This small molecule binds to this protein.
Small molecule (SMILES): Nc1ccn([C@H]2C[C@H](O[P](=O)(O)OC[C@H]3O[C@@H](n4cnc5c(=O)nc(N)[nH]c54)C[C@@H]3O)[C@@H](CO[P](=O)(O)O[C@H]3C[C@H](n4ccc(N)nc4=O)O[C@@H]3CO[P](=O)(O)O[C@H]3C[C@H](n4cnc5c(=O)nc(N)[nH]c54)O[C@@H]3COP(=O)(O)O)O2)c(=O)n1

Binding-site contacts:
Ligand atom OP2 contacts residue ARG68 of chain 1.M at 3.7 Å.
Ligand atom N3 contacts residue TRP34 of chain 1.M at 3.2 Å (h-bond).
Ligand atom C1' contacts residue ARG35 of chain 1.M at 3.6 Å.
Ligand atom OP1 contacts residue TYR39 of chain 1.M at 2.7 Å (h-bond).
Ligand atom OP2 contacts residue ARG35 of chain 1.M at 2.9 Å (salt-bridge).
Ligand atom OP1 contacts residue GLY66 of chain 1.M at 2.8 Å (h-bond).
Ligand atom P contacts residue LYS72 of chain 1.M at 3.8 Å.
Ligand atom C5 contacts residue TRP34 of chain 1.M at 3.8 Å (hydrophobic).
Ligand atom N7 contacts residue ARG35 of chain 1.M at 3.7 Å.
Ligand atom P contacts residue ARG68 of chain 1.M at 3.4 Å.
Ligand atom OP2 contacts residue ARG68 of chain 1.M at 3.2 Å (salt-bridge).
Ligand atom O4' contacts residue ARG35 of chain 1.M at 3.4 Å.
Ligand atom OP1 contacts residue PRO63 of chain 1.M at 3.8 Å.
Ligand atom P contacts residue TYR39 of chain 1.M at 3.3 Å.
Ligand atom OP1 contacts residue MET69 of chain 1.M at 3.0 Å.
Ligand atom C8 contacts residue ARG35 of chain 1.M at 3.1 Å.
Ligand atom OP3 contacts residue ARG68 of chain 1.M at 2.6 Å (salt-bridge).
Ligand atom N2 contacts residue TRP34 of chain 1.M at 3.8 Å.
Ligand atom O3' contacts residue GLY64 of chain 1.M at 3.2 Å.
Ligand atom N9 contacts residue ARG35 of chain 1.M at 3.7 Å.
Ligand atom OP1 contacts residue GLY64 of chain 1.M at 2.8 Å (h-bond).
Ligand atom P contacts residue ARG35 of chain 1.M at 3.6 Å.
Ligand atom N1 contacts residue TRP34 of chain 1.M at 3.5 Å (h-bond).
Ligand atom C4' contacts residue GLY64 of chain 1.M at 3.0 Å.
Ligand atom O3' contacts residue ILE65 of chain 1.M at 3.8 Å.
Ligand atom O5' contacts residue TYR39 of chain 1.M at 3.1 Å (h-bond).
Ligand atom C3' contacts residue GLY64 of chain 1.M at 3.7 Å.
Ligand atom O4' contacts residue TYR39 of chain 1.M at 3.4 Å.
Ligand atom C5' contacts residue ARG35 of chain 1.M at 3.6 Å.
Ligand atom C2 contacts residue TRP34 of chain 1.M at 3.2 Å (hydrophobic).
Ligand atom N3 contacts residue GLY38 of chain 1.M at 3.3 Å.
Ligand atom OP1 contacts residue TYR27 of chain 1.M at 3.3 Å (h-bond).
Ligand atom OP3 contacts residue LYS72 of chain 1.M at 2.5 Å (salt-bridge).
Ligand atom C4' contacts residue TYR39 of chain 1.M at 3.7 Å (hydrophobic).
Ligand atom OP1 contacts residue ARG35 of chain 1.M at 3.3 Å.
Ligand atom C4 contacts residue TRP34 of chain 1.M at 3.5 Å (hydrophobic).
Ligand atom P contacts residue GLY64 of chain 1.M at 3.7 Å.
Ligand atom O3' contacts residue MET69 of chain 1.M at 3.8 Å.
Ligand atom C5' contacts residue GLY64 of chain 1.M at 3.1 Å.
Ligand atom OP3 contacts residue TYR39 of chain 1.M at 3.5 Å (h-bond).

Sequence of chain 1.M:
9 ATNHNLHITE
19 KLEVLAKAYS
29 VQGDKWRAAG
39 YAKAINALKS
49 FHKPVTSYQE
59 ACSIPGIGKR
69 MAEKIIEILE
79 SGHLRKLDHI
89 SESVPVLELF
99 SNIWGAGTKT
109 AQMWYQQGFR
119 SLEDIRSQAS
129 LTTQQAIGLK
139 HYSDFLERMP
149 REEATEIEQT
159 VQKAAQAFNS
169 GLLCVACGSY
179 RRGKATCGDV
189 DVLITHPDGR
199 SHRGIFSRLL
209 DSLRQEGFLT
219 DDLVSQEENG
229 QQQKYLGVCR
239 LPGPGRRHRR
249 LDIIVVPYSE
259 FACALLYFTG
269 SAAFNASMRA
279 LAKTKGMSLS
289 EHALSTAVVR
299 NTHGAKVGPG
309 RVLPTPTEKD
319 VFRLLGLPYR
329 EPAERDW